The small molecule below binds the protein below.
Small molecule (SMILES): O=c1[nH]cc(F)c(=O)[nH]1

Binding-site contacts:
Ligand atom F5 contacts residue PRO229 of chain 1.E at 3.8 Å.
Ligand atom F5 contacts residue THR95 of chain 1.E at 3.5 Å.
Ligand atom C4 contacts residue GLN166 of chain 1.E at 3.6 Å.
Ligand atom F5 contacts residue VAL221 of chain 1.E at 3.2 Å.
Ligand atom C2 contacts residue GOL1 of chain 1.V at 4.0 Å.
Ligand atom C5 contacts residue PHE162 of chain 1.E at 4.1 Å (hydrophobic).
Ligand atom O2 contacts residue MET197 of chain 1.E at 3.5 Å.
Ligand atom F5 contacts residue GLY96 of chain 1.E at 3.4 Å.
Ligand atom O4 contacts residue GLY96 of chain 1.E at 3.5 Å.
Ligand atom C6 contacts residue GLY96 of chain 1.E at 3.8 Å.
Ligand atom O4 contacts residue ARG168 of chain 1.E at 2.8 Å (salt-bridge).
Ligand atom C5 contacts residue GLY96 of chain 1.E at 3.3 Å.
Ligand atom O2 contacts residue GOL1 of chain 1.V at 3.8 Å.
Ligand atom C2 contacts residue TYR195 of chain 1.E at 3.8 Å (hydrophobic).
Ligand atom N1 contacts residue PHE162 of chain 1.E at 3.9 Å.
Ligand atom F5 contacts residue ILE220 of chain 1.E at 3.2 Å.
Ligand atom C2 contacts residue GLU196 of chain 1.E at 4.0 Å.
Ligand atom N1 contacts residue THR95 of chain 1.E at 4.1 Å.
Ligand atom O4 contacts residue GLN166 of chain 1.E at 3.5 Å (h-bond).
Ligand atom O4 contacts residue VAL221 of chain 1.E at 3.8 Å.
Ligand atom N3 contacts residue ARG168 of chain 1.E at 4.1 Å.
Ligand atom N3 contacts residue TYR195 of chain 1.E at 3.9 Å.
Ligand atom C6 contacts residue THR95 of chain 1.E at 3.6 Å.
Ligand atom C5 contacts residue THR95 of chain 1.E at 3.5 Å.
Ligand atom C2 contacts residue GLN166 of chain 1.E at 3.6 Å.
Ligand atom C6 contacts residue ILE220 of chain 1.E at 4.0 Å (hydrophobic).
Ligand atom C4 contacts residue PHE162 of chain 1.E at 3.8 Å (hydrophobic).
Ligand atom O2 contacts residue GLU196 of chain 1.E at 3.5 Å.
Ligand atom N3 contacts residue GLN166 of chain 1.E at 2.7 Å (h-bond).
Ligand atom O2 contacts residue GLN166 of chain 1.E at 2.9 Å (h-bond).
Ligand atom C6 contacts residue GOL1 of chain 1.V at 4.0 Å.
Ligand atom C4 contacts residue GLY96 of chain 1.E at 3.5 Å.
Ligand atom N1 contacts residue GOL1 of chain 1.V at 3.2 Å.
Ligand atom C4 contacts residue ARG168 of chain 1.E at 3.7 Å.
Ligand atom C6 contacts residue THR94 of chain 1.E at 3.9 Å.
Ligand atom O2 contacts residue TYR195 of chain 1.E at 4.0 Å.
Ligand atom N1 contacts residue THR94 of chain 1.E at 3.7 Å.
Ligand atom O2 contacts residue PHE162 of chain 1.E at 3.8 Å.
Ligand atom N3 contacts residue PHE162 of chain 1.E at 3.5 Å.
Ligand atom C2 contacts residue PHE162 of chain 1.E at 3.5 Å (hydrophobic).

Sequence of chain 1.E:
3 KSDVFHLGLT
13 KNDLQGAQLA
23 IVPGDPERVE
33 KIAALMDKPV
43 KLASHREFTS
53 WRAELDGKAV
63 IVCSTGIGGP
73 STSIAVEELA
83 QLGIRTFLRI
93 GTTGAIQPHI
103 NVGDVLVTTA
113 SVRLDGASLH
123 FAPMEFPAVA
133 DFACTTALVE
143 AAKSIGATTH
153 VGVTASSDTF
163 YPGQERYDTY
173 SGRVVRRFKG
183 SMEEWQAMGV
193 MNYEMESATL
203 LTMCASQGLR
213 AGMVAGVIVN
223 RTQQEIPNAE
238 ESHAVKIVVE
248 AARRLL